Sequence of chain 1.B:
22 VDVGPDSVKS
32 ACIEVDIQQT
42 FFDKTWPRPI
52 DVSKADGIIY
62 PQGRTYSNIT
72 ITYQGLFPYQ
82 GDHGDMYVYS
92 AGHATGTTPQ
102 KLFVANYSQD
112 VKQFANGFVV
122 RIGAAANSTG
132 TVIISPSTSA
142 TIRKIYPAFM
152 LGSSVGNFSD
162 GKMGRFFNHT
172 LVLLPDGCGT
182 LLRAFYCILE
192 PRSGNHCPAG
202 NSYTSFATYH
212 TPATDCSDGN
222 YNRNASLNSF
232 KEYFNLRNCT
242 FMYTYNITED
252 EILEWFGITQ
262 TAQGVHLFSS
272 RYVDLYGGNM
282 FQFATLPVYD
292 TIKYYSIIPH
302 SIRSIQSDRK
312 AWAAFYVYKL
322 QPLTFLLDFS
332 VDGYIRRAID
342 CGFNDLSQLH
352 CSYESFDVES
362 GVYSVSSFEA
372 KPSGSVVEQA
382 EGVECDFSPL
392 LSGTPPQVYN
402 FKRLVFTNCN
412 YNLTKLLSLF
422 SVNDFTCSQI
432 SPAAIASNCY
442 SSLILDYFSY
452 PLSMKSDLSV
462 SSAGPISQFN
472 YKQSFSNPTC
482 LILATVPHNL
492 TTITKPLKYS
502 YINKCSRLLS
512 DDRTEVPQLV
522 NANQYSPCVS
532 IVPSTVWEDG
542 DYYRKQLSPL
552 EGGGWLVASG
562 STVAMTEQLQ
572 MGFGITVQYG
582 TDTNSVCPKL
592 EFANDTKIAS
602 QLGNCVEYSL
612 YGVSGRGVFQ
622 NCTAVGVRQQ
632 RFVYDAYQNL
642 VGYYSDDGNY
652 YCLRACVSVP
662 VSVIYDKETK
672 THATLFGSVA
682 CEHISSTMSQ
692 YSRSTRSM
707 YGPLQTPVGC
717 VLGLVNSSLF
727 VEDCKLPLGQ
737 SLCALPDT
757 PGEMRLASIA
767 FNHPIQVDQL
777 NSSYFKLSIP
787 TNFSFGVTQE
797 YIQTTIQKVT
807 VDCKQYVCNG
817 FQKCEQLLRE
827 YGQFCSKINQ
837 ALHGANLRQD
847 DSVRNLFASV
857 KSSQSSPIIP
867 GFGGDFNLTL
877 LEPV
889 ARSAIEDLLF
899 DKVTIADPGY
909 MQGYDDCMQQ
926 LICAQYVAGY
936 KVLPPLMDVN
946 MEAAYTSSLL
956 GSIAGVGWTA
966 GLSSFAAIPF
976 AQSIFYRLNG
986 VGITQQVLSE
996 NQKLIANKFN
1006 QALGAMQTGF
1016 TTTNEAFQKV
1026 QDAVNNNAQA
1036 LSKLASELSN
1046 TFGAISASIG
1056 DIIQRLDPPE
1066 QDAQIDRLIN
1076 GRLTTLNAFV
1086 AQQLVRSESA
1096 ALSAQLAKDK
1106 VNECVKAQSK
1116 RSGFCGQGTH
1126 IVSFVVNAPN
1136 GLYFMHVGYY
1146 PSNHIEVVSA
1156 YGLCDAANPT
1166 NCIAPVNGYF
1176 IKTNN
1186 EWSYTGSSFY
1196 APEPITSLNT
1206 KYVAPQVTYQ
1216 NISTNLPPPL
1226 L

This small molecule binds to this protein.
Small molecule (SMILES): CC(=O)N[C@H]1[C@H](O[C@H]2[C@H](O)[C@@H](NC(C)=O)CO[C@@H]2CO)O[C@H](CO)[C@@H](O)[C@@H]1O

Binding-site contacts:
Ligand atom C7 contacts residue ASN229 of chain 1.B at 3.6 Å.
Ligand atom O4 contacts residue ASP23 of chain 1.B at 3.9 Å.
Ligand atom O4 contacts residue VAL24 of chain 1.B at 3.9 Å.
Ligand atom O5 contacts residue VAL24 of chain 1.B at 3.8 Å.
Ligand atom C6 contacts residue MET243 of chain 1.B at 4.1 Å (hydrophobic).
Ligand atom O5 contacts residue ASN225 of chain 1.B at 2.4 Å (h-bond).
Ligand atom C5 contacts residue VAL24 of chain 1.B at 3.4 Å (hydrophobic).
Ligand atom C5 contacts residue ARG224 of chain 1.B at 4.2 Å.
Ligand atom O6 contacts residue PRO26 of chain 1.B at 3.3 Å.
Ligand atom N2 contacts residue ASN225 of chain 1.B at 2.6 Å (h-bond).
Ligand atom O6 contacts residue VAL24 of chain 1.B at 3.4 Å.
Ligand atom C7 contacts residue ASN225 of chain 1.B at 3.1 Å.
Ligand atom C3 contacts residue ARG224 of chain 1.B at 3.8 Å.
Ligand atom O5 contacts residue ARG224 of chain 1.B at 4.2 Å.
Ligand atom C4 contacts residue ASP23 of chain 1.B at 4.2 Å.
Ligand atom C3 contacts residue ASP23 of chain 1.B at 3.6 Å.
Ligand atom C1 contacts residue ASN225 of chain 1.B at 1.5 Å.
Ligand atom O4 contacts residue ARG224 of chain 1.B at 4.2 Å.
Ligand atom N2 contacts residue ASP23 of chain 1.B at 4.1 Å.
Ligand atom O7 contacts residue ASN229 of chain 1.B at 3.4 Å (h-bond).
Ligand atom O7 contacts residue ASN225 of chain 1.B at 3.8 Å.
Ligand atom C8 contacts residue ARG224 of chain 1.B at 3.6 Å.
Ligand atom O3 contacts residue ASP23 of chain 1.B at 4.2 Å.
Ligand atom C2 contacts residue ARG224 of chain 1.B at 3.7 Å.
Ligand atom O5 contacts residue LEU228 of chain 1.B at 3.9 Å.
Ligand atom N2 contacts residue ARG224 of chain 1.B at 3.5 Å (salt-bridge).
Ligand atom C4 contacts residue ASN225 of chain 1.B at 4.3 Å.
Ligand atom C2 contacts residue ASN225 of chain 1.B at 2.6 Å.
Ligand atom C7 contacts residue ARG224 of chain 1.B at 4.2 Å.
Ligand atom C3 contacts residue ASN225 of chain 1.B at 3.9 Å.
Ligand atom C8 contacts residue ASN229 of chain 1.B at 3.5 Å.
Ligand atom C1 contacts residue LEU228 of chain 1.B at 4.2 Å (hydrophobic).
Ligand atom C5 contacts residue ASN225 of chain 1.B at 3.6 Å.
Ligand atom O3 contacts residue PRO26 of chain 1.B at 3.3 Å.
Ligand atom C8 contacts residue ASN225 of chain 1.B at 3.5 Å.
Ligand atom C6 contacts residue VAL24 of chain 1.B at 3.9 Å (hydrophobic).
Ligand atom O6 contacts residue MET243 of chain 1.B at 3.8 Å.
Ligand atom C1 contacts residue ARG224 of chain 1.B at 3.2 Å.
Ligand atom O7 contacts residue PRO26 of chain 1.B at 3.8 Å.
Ligand atom C1 contacts residue VAL24 of chain 1.B at 3.9 Å (hydrophobic).